Binding-site contacts:
Ligand atom C1' contacts residue PHE209 of chain 1.A at 3.5 Å (hydrophobic).
Ligand atom C2 contacts residue MET175 of chain 1.A at 3.6 Å (hydrophobic).
Ligand atom C10 contacts residue SER78 of chain 1.A at 3.2 Å.
Ligand atom C8 contacts residue SER198 of chain 1.A at 3.3 Å.
Ligand atom N6 contacts residue PHE153 of chain 1.A at 3.6 Å.
Ligand atom C8 contacts residue ASP199 of chain 1.A at 3.5 Å.
Ligand atom C3' contacts residue MET175 of chain 1.A at 3.7 Å (hydrophobic).
Ligand atom N7 contacts residue ASP199 of chain 1.A at 2.7 Å (salt-bridge).
Ligand atom C6 contacts residue PHE153 of chain 1.A at 3.4 Å (hydrophobic).
Ligand atom C3' contacts residue GLU176 of chain 1.A at 3.6 Å.
Ligand atom N7 contacts residue ALA79 of chain 1.A at 3.5 Å.
Ligand atom C11 contacts residue TYR109 of chain 1.B at 3.7 Å (hydrophobic).
Ligand atom C8' contacts residue PHE107 of chain 1.B at 3.8 Å (hydrophobic).
Ligand atom O3' contacts residue GLU176 of chain 1.A at 2.8 Å (salt-bridge).
Ligand atom N7 contacts residue PHE153 of chain 1.A at 3.7 Å.
Ligand atom C5 contacts residue GLY80 of chain 1.A at 3.7 Å.
Ligand atom N6 contacts residue ASP199 of chain 1.A at 2.9 Å (salt-bridge).
Ligand atom O3' contacts residue ALA10 of chain 1.A at 3.8 Å.
Ligand atom C8 contacts residue SER78 of chain 1.A at 3.4 Å.
Ligand atom N3 contacts residue GLU174 of chain 1.A at 3.4 Å.
Ligand atom C8 contacts residue GLY80 of chain 1.A at 3.7 Å.
Ligand atom N7 contacts residue SER198 of chain 1.A at 3.6 Å (h-bond).
Ligand atom N7 contacts residue GLY80 of chain 1.A at 3.4 Å (h-bond).
Ligand atom N1 contacts residue PHE153 of chain 1.A at 3.6 Å.
Ligand atom C8 contacts residue ALA79 of chain 1.A at 3.5 Å (hydrophobic).
Ligand atom C14 contacts residue PRO115 of chain 1.B at 3.8 Å (hydrophobic).
Ligand atom O3' contacts residue ILE52 of chain 1.A at 3.5 Å.
Ligand atom C2' contacts residue GLU176 of chain 1.A at 3.7 Å.
Ligand atom C14 contacts residue ILE52 of chain 1.A at 3.7 Å (hydrophobic).
Ligand atom C2 contacts residue PHE153 of chain 1.A at 3.8 Å (hydrophobic).
Ligand atom N3 contacts residue MET175 of chain 1.A at 3.6 Å.
Ligand atom C2 contacts residue ALA152 of chain 1.A at 3.5 Å (hydrophobic).
Ligand atom N1 contacts residue ILE154 of chain 1.A at 3.0 Å (h-bond).
Ligand atom N6 contacts residue ILE154 of chain 1.A at 3.1 Å (h-bond).
Ligand atom CL1 contacts residue TYR109 of chain 1.B at 3.5 Å.
Ligand atom C1' contacts residue SER78 of chain 1.A at 3.4 Å.
Ligand atom C5 contacts residue PHE153 of chain 1.A at 3.4 Å (hydrophobic).
Ligand atom C2' contacts residue MET175 of chain 1.A at 3.7 Å (hydrophobic).
Ligand atom C5' contacts residue PHE153 of chain 1.A at 3.6 Å (hydrophobic).
Ligand atom C9 contacts residue SER78 of chain 1.A at 3.7 Å.

Sequence of chain 1.A:
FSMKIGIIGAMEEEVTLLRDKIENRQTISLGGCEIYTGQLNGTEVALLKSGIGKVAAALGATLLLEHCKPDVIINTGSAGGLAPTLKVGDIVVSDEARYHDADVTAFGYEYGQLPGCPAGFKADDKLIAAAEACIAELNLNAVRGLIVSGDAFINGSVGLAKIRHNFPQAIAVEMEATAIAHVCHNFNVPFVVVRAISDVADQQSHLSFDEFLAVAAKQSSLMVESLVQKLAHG

A small-molecule ligand and the protein it binds are described below.
Small molecule (SMILES): Nc1ncnc2c(CN3C[C@H](CSc4ccc(Cl)cc4)[C@@H](O)C3)c[nH]c12

Sequence of chain 1.B:
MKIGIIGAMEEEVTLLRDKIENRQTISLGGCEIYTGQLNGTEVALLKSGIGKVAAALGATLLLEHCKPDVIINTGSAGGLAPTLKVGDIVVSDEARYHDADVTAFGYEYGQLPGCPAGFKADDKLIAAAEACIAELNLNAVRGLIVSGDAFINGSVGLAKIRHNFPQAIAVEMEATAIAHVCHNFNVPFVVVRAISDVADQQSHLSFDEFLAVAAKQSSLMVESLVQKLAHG